The small molecule below binds the protein below.
Small molecule (SMILES): CC(=O)N[C@H]1[C@H](O[C@H]2[C@H](O)[C@@H](NC(C)=O)CO[C@@H]2CO)O[C@H](CO)[C@@H](O)[C@@H]1O

Binding-site contacts:
Ligand atom C4 contacts residue ASN101 of chain 1.A at 4.3 Å.
Ligand atom O3 contacts residue GLY82 of chain 1.A at 4.2 Å.
Ligand atom O6 contacts residue ILE84 of chain 1.A at 3.4 Å.
Ligand atom C6 contacts residue ASN101 of chain 1.A at 4.5 Å.
Ligand atom N2 contacts residue GLY82 of chain 1.A at 2.7 Å (h-bond).
Ligand atom O5 contacts residue ASN101 of chain 1.A at 2.2 Å (h-bond).
Ligand atom C1 contacts residue GLY82 of chain 1.A at 3.4 Å.
Ligand atom O5 contacts residue GLY82 of chain 1.A at 4.3 Å.
Ligand atom C5 contacts residue ILE84 of chain 1.A at 4.3 Å (hydrophobic).
Ligand atom C3 contacts residue ASN101 of chain 1.A at 4.1 Å.
Ligand atom N2 contacts residue ASN101 of chain 1.A at 3.4 Å (h-bond).
Ligand atom O7 contacts residue GLY82 of chain 1.A at 4.1 Å.
Ligand atom C7 contacts residue ASN101 of chain 1.A at 3.9 Å.
Ligand atom C7 contacts residue GLY82 of chain 1.A at 3.8 Å.
Ligand atom C4 contacts residue GLY82 of chain 1.A at 4.1 Å.
Ligand atom C3 contacts residue GLY82 of chain 1.A at 3.2 Å.
Ligand atom C1 contacts residue ILE84 of chain 1.A at 4.5 Å (hydrophobic).
Ligand atom O4 contacts residue GLY82 of chain 1.A at 4.3 Å.
Ligand atom C2 contacts residue GLY82 of chain 1.A at 3.1 Å.
Ligand atom C2 contacts residue ASN101 of chain 1.A at 2.8 Å.
Ligand atom C6 contacts residue ILE84 of chain 1.A at 4.4 Å (hydrophobic).
Ligand atom C7 contacts residue CYS45 of chain 1.A at 3.9 Å (hydrophobic).
Ligand atom C8 contacts residue ASN101 of chain 1.A at 3.8 Å.
Ligand atom O7 contacts residue CYS45 of chain 1.A at 3.4 Å (h-bond).
Ligand atom N2 contacts residue CYS45 of chain 1.A at 4.3 Å.
Ligand atom C5 contacts residue ASN101 of chain 1.A at 3.5 Å.
Ligand atom C1 contacts residue ASN101 of chain 1.A at 1.5 Å.
Ligand atom O5 contacts residue ILE84 of chain 1.A at 4.2 Å.
Ligand atom C5 contacts residue GLY82 of chain 1.A at 4.3 Å.
Ligand atom O7 contacts residue CYS83 of chain 1.A at 4.1 Å.

Sequence of chain 1.A:
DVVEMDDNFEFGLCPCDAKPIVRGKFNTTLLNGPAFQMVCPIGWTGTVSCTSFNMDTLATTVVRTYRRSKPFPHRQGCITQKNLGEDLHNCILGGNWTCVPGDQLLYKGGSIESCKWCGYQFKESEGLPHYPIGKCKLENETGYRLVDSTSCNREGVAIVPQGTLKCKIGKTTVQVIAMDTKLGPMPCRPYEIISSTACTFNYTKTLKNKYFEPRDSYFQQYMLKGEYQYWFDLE